This protein binds this small molecule.
Small molecule (SMILES): O=S(=O)(Nc1ccc(Sc2nc3cc(Cl)ccc3s2)c(Cl)c1)c1ccc(C(F)(F)F)cc1Cl

Sequence of chain 1.A:
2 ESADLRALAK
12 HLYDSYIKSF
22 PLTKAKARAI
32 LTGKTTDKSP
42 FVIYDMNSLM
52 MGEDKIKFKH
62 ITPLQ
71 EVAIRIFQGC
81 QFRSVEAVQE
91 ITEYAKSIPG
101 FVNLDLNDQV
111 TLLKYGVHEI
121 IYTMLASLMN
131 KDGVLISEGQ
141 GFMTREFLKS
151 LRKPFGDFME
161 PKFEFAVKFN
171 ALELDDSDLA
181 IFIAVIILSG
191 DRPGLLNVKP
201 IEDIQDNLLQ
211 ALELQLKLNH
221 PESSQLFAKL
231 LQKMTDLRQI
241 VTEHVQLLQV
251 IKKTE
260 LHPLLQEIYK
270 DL

Binding-site contacts:
Ligand atom C12 contacts residue CYS80 of chain 1.A at 3.8 Å (hydrophobic).
Ligand atom C32 contacts residue CYS80 of chain 1.A at 3.5 Å (hydrophobic).
Ligand atom CL10 contacts residue ILE57 of chain 1.A at 3.2 Å.
Ligand atom CL16 contacts residue MET159 of chain 1.A at 3.6 Å.
Ligand atom C14 contacts residue LEU125 of chain 1.A at 3.6 Å (hydrophobic).
Ligand atom S1 contacts residue CYS80 of chain 1.A at 3.3 Å (h-bond).
Ligand atom C12 contacts residue SER84 of chain 1.A at 3.6 Å.
Ligand atom F30 contacts residue LEU148 of chain 1.A at 3.8 Å.
Ligand atom C33 contacts residue CYS80 of chain 1.A at 3.6 Å (hydrophobic).
Ligand atom C18 contacts residue CYS80 of chain 1.A at 3.7 Å (hydrophobic).
Ligand atom C6 contacts residue SER137 of chain 1.A at 3.8 Å.
Ligand atom N3 contacts residue ARG83 of chain 1.A at 3.3 Å.
Ligand atom O20 contacts residue HIS244 of chain 1.A at 3.1 Å.
Ligand atom F31 contacts residue PHE77 of chain 1.A at 2.9 Å.
Ligand atom O20 contacts residue LYS162 of chain 1.A at 3.1 Å (salt-bridge).
Ligand atom N22 contacts residue TYR122 of chain 1.A at 3.6 Å.
Ligand atom C24 contacts residue CYS80 of chain 1.A at 3.8 Å (hydrophobic).
Ligand atom C2 contacts residue ARG83 of chain 1.A at 3.7 Å.
Ligand atom F31 contacts residue ILE76 of chain 1.A at 3.8 Å.
Ligand atom C7 contacts residue ILE62 of chain 1.A at 3.7 Å (hydrophobic).
Ligand atom C27 contacts residue CYS80 of chain 1.A at 3.8 Å (hydrophobic).
Ligand atom O20 contacts residue TYR122 of chain 1.A at 3.5 Å.
Ligand atom CL10 contacts residue PHE59 of chain 1.A at 3.6 Å.
Ligand atom CL34 contacts residue HIS244 of chain 1.A at 3.5 Å.
Ligand atom F30 contacts residue LEU151 of chain 1.A at 3.5 Å.
Ligand atom C25 contacts residue MET159 of chain 1.A at 3.6 Å (hydrophobic).
Ligand atom O21 contacts residue LYS162 of chain 1.A at 3.8 Å.
Ligand atom F29 contacts residue PHE155 of chain 1.A at 2.9 Å.
Ligand atom CL34 contacts residue GLN81 of chain 1.A at 3.6 Å.
Ligand atom C8 contacts residue PHE59 of chain 1.A at 3.6 Å (hydrophobic).
Ligand atom O21 contacts residue MET159 of chain 1.A at 3.6 Å.
Ligand atom CL16 contacts residue VAL134 of chain 1.A at 3.7 Å.
Ligand atom C27 contacts residue PHE158 of chain 1.A at 3.8 Å (hydrophobic).
Ligand atom C13 contacts residue LEU125 of chain 1.A at 3.8 Å (hydrophobic).
Ligand atom C32 contacts residue PHE77 of chain 1.A at 3.6 Å (hydrophobic).
Ligand atom C14 contacts residue CYS80 of chain 1.A at 3.8 Å (hydrophobic).
Ligand atom F29 contacts residue PHE158 of chain 1.A at 3.8 Å.
Ligand atom CL10 contacts residue SER137 of chain 1.A at 3.6 Å.
Ligand atom C26 contacts residue PHE158 of chain 1.A at 3.9 Å (hydrophobic).
Ligand atom F30 contacts residue ILE76 of chain 1.A at 3.8 Å.